Sequence of chain 1.A:
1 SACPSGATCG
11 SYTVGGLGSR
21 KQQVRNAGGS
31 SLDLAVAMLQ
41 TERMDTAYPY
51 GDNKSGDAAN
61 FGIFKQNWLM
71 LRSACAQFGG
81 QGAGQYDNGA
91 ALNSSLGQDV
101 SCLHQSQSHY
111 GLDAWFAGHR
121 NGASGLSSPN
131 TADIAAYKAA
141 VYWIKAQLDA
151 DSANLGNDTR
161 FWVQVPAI

This small molecule binds to this protein.
Small molecule (SMILES): OC[C@H]1O[C@H](O)[C@@H](O)[C@@H](O)[C@@H]1O

Binding-site contacts:
Ligand atom O3 contacts residue BMA1 of chain 1.B at 0.0 Å (h-bond).
Ligand atom C5 contacts residue BMA1 of chain 1.B at 0.1 Å.
Ligand atom C1 contacts residue ARG160 of chain 1.A at 3.6 Å.
Ligand atom C6 contacts residue BMA2 of chain 1.B at 3.6 Å.
Ligand atom C3 contacts residue BMA1 of chain 1.B at 0.0 Å.
Ligand atom O1 contacts residue GLN164 of chain 1.A at 2.9 Å (h-bond).
Ligand atom C4 contacts residue BMA2 of chain 1.B at 2.5 Å.
Ligand atom O2 contacts residue BMA1 of chain 1.B at 0.2 Å (h-bond).
Ligand atom O4 contacts residue BMA2 of chain 1.B at 1.4 Å.
Ligand atom C5 contacts residue LEU39 of chain 1.A at 4.0 Å (hydrophobic).
Ligand atom O4 contacts residue LEU39 of chain 1.A at 3.8 Å.
Ligand atom C6 contacts residue BMA1 of chain 1.B at 0.1 Å.
Ligand atom O6 contacts residue GLU42 of chain 1.A at 3.7 Å.
Ligand atom C2 contacts residue GLN164 of chain 1.A at 3.4 Å.
Ligand atom C2 contacts residue VAL163 of chain 1.A at 3.3 Å (hydrophobic).
Ligand atom O1 contacts residue BMA1 of chain 1.B at 1.2 Å.
Ligand atom O2 contacts residue VAL163 of chain 1.A at 2.7 Å (h-bond).
Ligand atom C1 contacts residue GLN164 of chain 1.A at 3.8 Å.
Ligand atom C6 contacts residue LEU39 of chain 1.A at 3.5 Å (hydrophobic).
Ligand atom O3 contacts residue VAL165 of chain 1.A at 3.0 Å (h-bond).
Ligand atom C4 contacts residue LEU39 of chain 1.A at 3.4 Å (hydrophobic).
Ligand atom O3 contacts residue BMA2 of chain 1.B at 3.0 Å (h-bond).
Ligand atom O5 contacts residue BMA1 of chain 1.B at 0.1 Å (h-bond).
Ligand atom O3 contacts residue VAL163 of chain 1.A at 3.4 Å (h-bond).
Ligand atom O2 contacts residue LEU39 of chain 1.A at 3.5 Å.
Ligand atom O2 contacts residue ARG160 of chain 1.A at 3.5 Å (salt-bridge).
Ligand atom O2 contacts residue TRP162 of chain 1.A at 3.7 Å.
Ligand atom C5 contacts residue ARG160 of chain 1.A at 3.7 Å.
Ligand atom C1 contacts residue BMA1 of chain 1.B at 0.4 Å.
Ligand atom C2 contacts residue BMA1 of chain 1.B at 0.2 Å.
Ligand atom C6 contacts residue ARG160 of chain 1.A at 3.4 Å.
Ligand atom O6 contacts residue BMA1 of chain 1.B at 0.3 Å (h-bond).
Ligand atom C3 contacts residue GLN164 of chain 1.A at 3.6 Å.
Ligand atom O5 contacts residue ARG160 of chain 1.A at 2.9 Å (salt-bridge).
Ligand atom C3 contacts residue BMA2 of chain 1.B at 3.5 Å.
Ligand atom O4 contacts residue BMA1 of chain 1.B at 0.0 Å (h-bond).
Ligand atom C5 contacts residue BMA2 of chain 1.B at 3.5 Å.
Ligand atom C4 contacts residue BMA1 of chain 1.B at 0.0 Å.
Ligand atom C6 contacts residue GLN40 of chain 1.A at 3.7 Å.
Ligand atom O6 contacts residue ARG160 of chain 1.A at 3.5 Å (salt-bridge).